Sequence of chain 2.A:
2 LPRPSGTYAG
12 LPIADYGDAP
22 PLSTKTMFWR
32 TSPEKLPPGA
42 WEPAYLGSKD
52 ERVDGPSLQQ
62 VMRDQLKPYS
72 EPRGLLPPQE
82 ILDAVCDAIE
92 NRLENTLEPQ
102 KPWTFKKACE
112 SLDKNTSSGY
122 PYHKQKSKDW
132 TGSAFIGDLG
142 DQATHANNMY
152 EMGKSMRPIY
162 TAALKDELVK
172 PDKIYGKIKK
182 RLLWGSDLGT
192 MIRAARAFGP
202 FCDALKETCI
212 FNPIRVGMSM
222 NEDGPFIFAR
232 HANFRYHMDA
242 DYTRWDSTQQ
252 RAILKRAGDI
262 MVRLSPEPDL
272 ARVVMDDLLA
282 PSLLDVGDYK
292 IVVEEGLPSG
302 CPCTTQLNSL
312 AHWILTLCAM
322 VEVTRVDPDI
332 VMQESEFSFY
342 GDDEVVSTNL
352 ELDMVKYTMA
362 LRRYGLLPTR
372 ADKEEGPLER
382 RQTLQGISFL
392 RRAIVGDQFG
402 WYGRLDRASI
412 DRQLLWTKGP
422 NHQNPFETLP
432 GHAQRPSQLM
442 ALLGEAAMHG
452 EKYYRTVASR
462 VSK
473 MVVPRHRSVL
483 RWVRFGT

Binding-site contacts:
Ligand atom C2 contacts residue TYR341 of chain 2.A at 4.3 Å (hydrophobic).
Ligand atom N3 contacts residue ASP343 of chain 2.A at 2.4 Å (salt-bridge).
Ligand atom S2 contacts residue TRP246 of chain 2.A at 4.3 Å.
Ligand atom C4' contacts residue ASP247 of chain 2.A at 3.2 Å.
Ligand atom C5 contacts residue TYR341 of chain 2.A at 4.1 Å (hydrophobic).
Ligand atom C4 contacts residue ASP343 of chain 2.A at 3.5 Å.
Ligand atom C4 contacts residue TYR341 of chain 2.A at 3.6 Å (hydrophobic).
Ligand atom S2 contacts residue ASN309 of chain 2.A at 3.6 Å.
Ligand atom O2' contacts residue THR305 of chain 2.A at 3.9 Å.
Ligand atom O3' contacts residue THR305 of chain 2.A at 3.4 Å.
Ligand atom O3' contacts residue ASN309 of chain 2.A at 4.0 Å.
Ligand atom S2 contacts residue ASP247 of chain 2.A at 3.4 Å (salt-bridge).
Ligand atom O4' contacts residue ASP247 of chain 2.A at 3.2 Å (salt-bridge).
Ligand atom O2' contacts residue ASN309 of chain 2.A at 3.5 Å (h-bond).
Ligand atom C2 contacts residue GLY342 of chain 2.A at 4.0 Å.
Ligand atom O3' contacts residue LEU298 of chain 2.A at 3.0 Å.
Ligand atom C5' contacts residue ASP247 of chain 2.A at 4.4 Å.
Ligand atom N1 contacts residue ASP343 of chain 2.A at 4.3 Å.
Ligand atom C4' contacts residue SER300 of chain 2.A at 4.2 Å.
Ligand atom C2 contacts residue ASP343 of chain 2.A at 2.9 Å.
Ligand atom C1' contacts residue ASP247 of chain 2.A at 3.8 Å.
Ligand atom N3 contacts residue ASP344 of chain 2.A at 4.3 Å.
Ligand atom O2' contacts residue THR306 of chain 2.A at 3.5 Å.
Ligand atom N3 contacts residue TYR341 of chain 2.A at 3.6 Å (h-bond).
Ligand atom N1 contacts residue GLY342 of chain 2.A at 4.4 Å.
Ligand atom C3' contacts residue SER300 of chain 2.A at 3.8 Å.
Ligand atom N3 contacts residue GLY342 of chain 2.A at 4.2 Å.
Ligand atom C3' contacts residue THR305 of chain 2.A at 3.9 Å.
Ligand atom C3' contacts residue ASP247 of chain 2.A at 3.9 Å.
Ligand atom O3' contacts residue SER300 of chain 2.A at 3.3 Å.
Ligand atom C2' contacts residue ASN309 of chain 2.A at 4.2 Å.
Ligand atom O5' contacts residue LEU184 of chain 2.A at 3.9 Å.
Ligand atom O4 contacts residue TYR341 of chain 2.A at 3.5 Å (h-bond).
Ligand atom S2 contacts residue GLY342 of chain 2.A at 4.1 Å.
Ligand atom C2' contacts residue THR306 of chain 2.A at 4.1 Å.
Ligand atom O4 contacts residue ASP344 of chain 2.A at 4.1 Å.
Ligand atom C1' contacts residue ASN309 of chain 2.A at 3.9 Å.
Ligand atom O4 contacts residue ASP343 of chain 2.A at 3.8 Å.
Ligand atom S2 contacts residue ASP343 of chain 2.A at 2.9 Å (salt-bridge).
Ligand atom O3' contacts residue ASP247 of chain 2.A at 3.4 Å (salt-bridge).

The protein below binds the small molecule below.
Small molecule (SMILES): O=c1ccn([C@@H]2O[C@H](CO)[C@@H](O)[C@H]2O)c(=S)[nH]1